The small molecule below binds the protein below.
Small molecule (SMILES): CC(=O)N[C@H]1[C@H](O[C@H]2[C@H](O)[C@@H](NC(C)=O)CO[C@@H]2CO[C@@H]2O[C@@H](C)[C@@H](O)[C@@H](O)[C@@H]2O)O[C@H](CO)[C@@H](O)[C@@H]1O

Binding-site contacts:
Ligand atom C8 contacts residue PHE342 of chain 1.B at 4.3 Å (hydrophobic).
Ligand atom O7 contacts residue ASN343 of chain 1.B at 3.7 Å.
Ligand atom O7 contacts residue GLY339 of chain 1.B at 3.6 Å.
Ligand atom C6 contacts residue ASN343 of chain 1.B at 4.4 Å.
Ligand atom O5 contacts residue ASN343 of chain 1.B at 2.4 Å (h-bond).
Ligand atom C5 contacts residue ASN343 of chain 1.B at 3.7 Å.
Ligand atom C4 contacts residue ASN343 of chain 1.B at 4.3 Å.
Ligand atom N2 contacts residue ASN343 of chain 1.B at 2.9 Å (h-bond).
Ligand atom C7 contacts residue ASN343 of chain 1.B at 3.5 Å.
Ligand atom C8 contacts residue PHE338 of chain 1.B at 3.5 Å (hydrophobic).
Ligand atom C2 contacts residue ASN343 of chain 1.B at 2.5 Å.
Ligand atom C8 contacts residue LEU368 of chain 1.B at 4.3 Å (hydrophobic).
Ligand atom C3 contacts residue ASN343 of chain 1.B at 3.8 Å.
Ligand atom C7 contacts residue PHE338 of chain 1.B at 4.5 Å (hydrophobic).
Ligand atom C7 contacts residue GLY339 of chain 1.B at 3.8 Å.
Ligand atom C1 contacts residue ASN343 of chain 1.B at 1.5 Å.
Ligand atom C8 contacts residue GLY339 of chain 1.B at 3.4 Å.

Sequence of chain 1.B:
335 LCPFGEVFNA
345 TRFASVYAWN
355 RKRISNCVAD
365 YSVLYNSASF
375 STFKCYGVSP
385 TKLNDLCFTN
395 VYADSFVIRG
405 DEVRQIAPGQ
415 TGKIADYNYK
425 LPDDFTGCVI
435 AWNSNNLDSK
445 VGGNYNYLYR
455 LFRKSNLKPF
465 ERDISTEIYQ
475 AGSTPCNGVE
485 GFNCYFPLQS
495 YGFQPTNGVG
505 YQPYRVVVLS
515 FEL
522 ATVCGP